The protein below binds the small molecule below.
Small molecule (SMILES): CC[C@H](C)[C@H](NC(C)=O)C(=O)N[C@@H](CCC(=O)O)C(=O)N[C@@H](CCC(=O)O)C(=O)N[C@H](C(=O)N[C@@H](CC(=O)O)C(=O)O)C(C)C

Sequence of chain 1.B:
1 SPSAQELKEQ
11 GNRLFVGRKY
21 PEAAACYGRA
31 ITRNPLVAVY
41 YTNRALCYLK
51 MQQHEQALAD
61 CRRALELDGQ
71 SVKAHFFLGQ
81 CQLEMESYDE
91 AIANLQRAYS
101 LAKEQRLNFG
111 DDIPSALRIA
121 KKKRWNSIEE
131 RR

Binding-site contacts:
Ligand atom OE1 contacts residue GLN80 of chain 1.B at 2.8 Å (h-bond).
Ligand atom OXT contacts residue ASN43 of chain 1.B at 2.9 Å (h-bond).
Ligand atom CB contacts residue ASN43 of chain 1.B at 3.5 Å.
Ligand atom OE2 contacts residue LYS50 of chain 1.B at 3.6 Å (salt-bridge).
Ligand atom OXT contacts residue ASN12 of chain 1.B at 3.0 Å (h-bond).
Ligand atom C contacts residue ASP112 of chain 1.B at 3.6 Å.
Ligand atom O contacts residue LYS8 of chain 1.B at 2.9 Å (salt-bridge).
Ligand atom CB contacts residue TYR27 of chain 1.B at 3.6 Å (hydrophobic).
Ligand atom O contacts residue LYS73 of chain 1.B at 2.8 Å (salt-bridge).
Ligand atom C contacts residue ASN43 of chain 1.B at 3.7 Å.
Ligand atom CG1 contacts residue TYR27 of chain 1.B at 3.4 Å (hydrophobic).
Ligand atom CG1 contacts residue ASN43 of chain 1.B at 3.7 Å.
Ligand atom CG1 contacts residue PHE15 of chain 1.B at 3.8 Å (hydrophobic).
Ligand atom CG2 contacts residue TYR27 of chain 1.B at 3.6 Å (hydrophobic).
Ligand atom O contacts residue PHE77 of chain 1.B at 3.6 Å.
Ligand atom CB contacts residue ASP112 of chain 1.B at 3.9 Å.
Ligand atom CA contacts residue ASN43 of chain 1.B at 3.4 Å.
Ligand atom C contacts residue PHE109 of chain 1.B at 3.6 Å (hydrophobic).
Ligand atom CH3 contacts residue ASP112 of chain 1.B at 3.4 Å.
Ligand atom N contacts residue PHE109 of chain 1.B at 3.5 Å.
Ligand atom CD1 contacts residue PHE76 of chain 1.B at 3.5 Å (hydrophobic).
Ligand atom N contacts residue ASN43 of chain 1.B at 2.9 Å (h-bond).
Ligand atom C contacts residue LEU46 of chain 1.B at 3.7 Å (hydrophobic).
Ligand atom OD1 contacts residue LYS73 of chain 1.B at 3.0 Å (salt-bridge).
Ligand atom C contacts residue LYS73 of chain 1.B at 3.7 Å.
Ligand atom CB contacts residue PHE109 of chain 1.B at 3.7 Å (hydrophobic).
Ligand atom N contacts residue LEU46 of chain 1.B at 3.7 Å.
Ligand atom CA contacts residue PHE109 of chain 1.B at 3.6 Å (hydrophobic).
Ligand atom CG2 contacts residue ASN12 of chain 1.B at 3.4 Å.
Ligand atom N contacts residue ASP112 of chain 1.B at 2.9 Å (salt-bridge).
Ligand atom CG2 contacts residue PHE76 of chain 1.B at 3.5 Å (hydrophobic).
Ligand atom OXT contacts residue LYS8 of chain 1.B at 3.5 Å (salt-bridge).
Ligand atom OD2 contacts residue LYS73 of chain 1.B at 3.3 Å.
Ligand atom C contacts residue LYS8 of chain 1.B at 3.6 Å.
Ligand atom O contacts residue LYS73 of chain 1.B at 3.3 Å.
Ligand atom O contacts residue PHE109 of chain 1.B at 3.7 Å.
Ligand atom CB contacts residue ASN12 of chain 1.B at 3.6 Å.
Ligand atom C contacts residue ASN12 of chain 1.B at 3.7 Å.
Ligand atom CG2 contacts residue ASP112 of chain 1.B at 3.4 Å.
Ligand atom CG contacts residue LYS73 of chain 1.B at 3.5 Å.